Sequence of chain 1.A:
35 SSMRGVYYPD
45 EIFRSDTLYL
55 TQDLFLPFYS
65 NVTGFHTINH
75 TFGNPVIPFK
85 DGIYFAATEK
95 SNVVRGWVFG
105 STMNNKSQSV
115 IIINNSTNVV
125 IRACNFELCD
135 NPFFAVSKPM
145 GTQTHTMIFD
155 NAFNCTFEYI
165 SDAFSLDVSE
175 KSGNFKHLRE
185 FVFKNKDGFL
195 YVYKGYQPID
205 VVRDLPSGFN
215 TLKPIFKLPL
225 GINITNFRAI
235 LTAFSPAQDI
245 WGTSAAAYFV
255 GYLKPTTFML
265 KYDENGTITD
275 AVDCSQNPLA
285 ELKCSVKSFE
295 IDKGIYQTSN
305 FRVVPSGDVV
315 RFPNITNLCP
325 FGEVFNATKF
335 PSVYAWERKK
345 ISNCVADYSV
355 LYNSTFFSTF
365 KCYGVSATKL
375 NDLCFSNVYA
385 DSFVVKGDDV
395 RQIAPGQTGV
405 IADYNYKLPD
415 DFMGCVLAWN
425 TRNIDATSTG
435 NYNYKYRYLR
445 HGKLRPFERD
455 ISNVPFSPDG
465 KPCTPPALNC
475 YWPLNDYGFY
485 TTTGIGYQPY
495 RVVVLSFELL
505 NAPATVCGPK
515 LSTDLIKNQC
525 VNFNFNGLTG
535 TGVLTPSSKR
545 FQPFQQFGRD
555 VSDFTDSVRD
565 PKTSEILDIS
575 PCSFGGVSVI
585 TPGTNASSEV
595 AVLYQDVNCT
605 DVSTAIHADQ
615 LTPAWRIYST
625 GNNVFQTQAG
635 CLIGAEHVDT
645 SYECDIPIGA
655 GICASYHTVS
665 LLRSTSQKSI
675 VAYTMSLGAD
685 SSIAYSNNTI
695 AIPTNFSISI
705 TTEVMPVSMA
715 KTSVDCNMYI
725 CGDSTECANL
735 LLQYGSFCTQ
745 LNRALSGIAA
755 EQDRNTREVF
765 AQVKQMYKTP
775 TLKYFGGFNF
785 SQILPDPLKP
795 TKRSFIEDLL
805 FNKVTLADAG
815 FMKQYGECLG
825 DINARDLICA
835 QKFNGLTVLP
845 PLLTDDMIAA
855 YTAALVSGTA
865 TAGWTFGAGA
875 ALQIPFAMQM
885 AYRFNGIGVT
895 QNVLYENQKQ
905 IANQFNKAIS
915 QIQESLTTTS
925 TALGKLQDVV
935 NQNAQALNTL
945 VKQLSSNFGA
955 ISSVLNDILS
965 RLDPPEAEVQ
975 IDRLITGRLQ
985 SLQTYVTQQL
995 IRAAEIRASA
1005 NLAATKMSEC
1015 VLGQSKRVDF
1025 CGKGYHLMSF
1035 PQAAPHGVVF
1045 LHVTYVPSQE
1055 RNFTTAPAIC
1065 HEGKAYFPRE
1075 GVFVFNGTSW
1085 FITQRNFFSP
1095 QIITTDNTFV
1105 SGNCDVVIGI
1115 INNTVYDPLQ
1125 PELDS

The protein below binds the small molecule below.
Small molecule (SMILES): CC(=O)N[C@@H]1[C@@H](O)[C@H](O)[C@@H](CO)O[C@H]1O

Binding-site contacts:
Ligand atom C2 contacts residue ASN357 of chain 1.A at 2.5 Å.
Ligand atom O7 contacts residue ASN357 of chain 1.A at 3.0 Å (h-bond).
Ligand atom C3 contacts residue ASN357 of chain 1.A at 3.8 Å.
Ligand atom C8 contacts residue ASN357 of chain 1.A at 3.4 Å.
Ligand atom C7 contacts residue ASN357 of chain 1.A at 3.3 Å.
Ligand atom O5 contacts residue ASN357 of chain 1.A at 2.3 Å (h-bond).
Ligand atom C4 contacts residue ASN357 of chain 1.A at 4.2 Å.
Ligand atom C1 contacts residue ASN357 of chain 1.A at 1.4 Å.
Ligand atom N2 contacts residue ASN357 of chain 1.A at 3.0 Å (h-bond).
Ligand atom C5 contacts residue ASN357 of chain 1.A at 3.7 Å.